Binding-site contacts:
Ligand atom C4 contacts residue ARG125 of chain 29.A at 3.5 Å.
Ligand atom C5' contacts residue ARG131 of chain 29.A at 3.2 Å.
Ligand atom N3 contacts residue SER17 of chain 15.A at 4.3 Å.
Ligand atom O5' contacts residue ARG125 of chain 29.A at 3.0 Å (salt-bridge).
Ligand atom P contacts residue ARG131 of chain 29.A at 3.5 Å.
Ligand atom OP2 contacts residue ARG131 of chain 29.A at 3.7 Å.
Ligand atom OP2 contacts residue SER77 of chain 29.A at 4.1 Å.
Ligand atom C4 contacts residue ASN16 of chain 15.A at 4.1 Å.
Ligand atom C2 contacts residue ARG125 of chain 29.A at 3.8 Å.
Ligand atom OP1 contacts residue ARG131 of chain 29.A at 3.4 Å (salt-bridge).
Ligand atom C4' contacts residue ARG125 of chain 29.A at 4.4 Å.
Ligand atom O4 contacts residue THR21 of chain 15.A at 3.9 Å.
Ligand atom C2' contacts residue ARG125 of chain 29.A at 3.6 Å.
Ligand atom C6 contacts residue ARG125 of chain 29.A at 3.5 Å.
Ligand atom N1 contacts residue ASN16 of chain 15.A at 4.4 Å.
Ligand atom OP3 contacts residue ILE23 of chain 15.A at 4.2 Å.
Ligand atom O2 contacts residue ARG125 of chain 29.A at 3.9 Å.
Ligand atom N3 contacts residue ARG125 of chain 29.A at 3.6 Å (salt-bridge).
Ligand atom C5' contacts residue ARG125 of chain 29.A at 4.1 Å.
Ligand atom C5' contacts residue SER77 of chain 29.A at 4.4 Å.
Ligand atom O4 contacts residue SER17 of chain 15.A at 3.2 Å.
Ligand atom O4 contacts residue ARG125 of chain 29.A at 3.8 Å.
Ligand atom C4 contacts residue SER17 of chain 15.A at 4.1 Å.
Ligand atom C5' contacts residue MET76 of chain 29.A at 4.3 Å (hydrophobic).
Ligand atom C3' contacts residue ARG125 of chain 29.A at 3.3 Å.
Ligand atom O3' contacts residue ARG125 of chain 29.A at 4.0 Å.
Ligand atom O2 contacts residue ASN16 of chain 15.A at 2.5 Å (h-bond).
Ligand atom C5 contacts residue ARG125 of chain 29.A at 3.5 Å.
Ligand atom OP2 contacts residue ILE23 of chain 15.A at 4.5 Å.
Ligand atom O5' contacts residue ARG131 of chain 29.A at 2.6 Å (salt-bridge).
Ligand atom C2 contacts residue ASN16 of chain 15.A at 3.0 Å.
Ligand atom N1 contacts residue ARG125 of chain 29.A at 3.7 Å.
Ligand atom C5 contacts residue THR21 of chain 15.A at 4.3 Å.
Ligand atom OP1 contacts residue ILE23 of chain 15.A at 4.0 Å.
Ligand atom N3 contacts residue ASN16 of chain 15.A at 2.9 Å (h-bond).
Ligand atom P contacts residue ARG125 of chain 29.A at 3.7 Å.
Ligand atom C1' contacts residue ARG125 of chain 29.A at 4.2 Å.
Ligand atom OP1 contacts residue ARG125 of chain 29.A at 2.9 Å (salt-bridge).
Ligand atom OP3 contacts residue ARG125 of chain 29.A at 2.8 Å.
Ligand atom P contacts residue ILE23 of chain 15.A at 4.4 Å.

The protein below binds the small molecule below.
Small molecule (SMILES): CO[P](=O)(O)O[C@H]1[C@@H](O)[C@H](n2ccc(=O)[nH]c2=O)O[C@@H]1COP(=O)(O)O

Sequence of chain 15.A:
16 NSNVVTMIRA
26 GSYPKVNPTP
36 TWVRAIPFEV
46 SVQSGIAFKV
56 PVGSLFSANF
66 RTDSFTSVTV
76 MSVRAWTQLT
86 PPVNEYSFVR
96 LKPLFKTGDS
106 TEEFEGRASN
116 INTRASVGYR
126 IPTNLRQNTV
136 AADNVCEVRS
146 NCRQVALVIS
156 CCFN

Sequence of chain 29.A:
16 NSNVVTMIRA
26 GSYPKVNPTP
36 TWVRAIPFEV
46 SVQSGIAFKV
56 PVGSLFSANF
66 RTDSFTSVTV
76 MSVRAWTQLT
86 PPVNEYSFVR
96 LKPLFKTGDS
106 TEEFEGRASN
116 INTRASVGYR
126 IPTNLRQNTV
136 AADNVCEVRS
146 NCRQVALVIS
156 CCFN